Sequence of chain 2.A:
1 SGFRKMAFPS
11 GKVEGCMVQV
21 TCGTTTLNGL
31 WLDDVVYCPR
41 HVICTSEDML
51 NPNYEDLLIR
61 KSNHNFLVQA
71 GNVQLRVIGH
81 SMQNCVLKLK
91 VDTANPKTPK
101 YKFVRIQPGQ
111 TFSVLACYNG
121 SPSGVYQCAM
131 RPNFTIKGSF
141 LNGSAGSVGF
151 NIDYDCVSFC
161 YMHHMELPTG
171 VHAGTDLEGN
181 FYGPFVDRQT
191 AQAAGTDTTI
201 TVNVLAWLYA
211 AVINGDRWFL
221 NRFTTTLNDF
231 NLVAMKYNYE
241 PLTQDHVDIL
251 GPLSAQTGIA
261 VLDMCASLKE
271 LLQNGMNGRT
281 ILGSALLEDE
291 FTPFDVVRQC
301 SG

A small-molecule ligand and the protein it binds are described below.
Small molecule (SMILES): CC(C)(C)[C@H](NC(=O)C(F)(F)F)C(=O)N1C[C@H]2[C@@H]([C@H]1C(=O)N[C@H](C#N)C[C@@H]1CCNC1=O)C2(C)C

Binding-site contacts:
Ligand atom O23 contacts residue GLU166 of chain 1.A at 2.9 Å (salt-bridge).
Ligand atom C27 contacts residue HIS41 of chain 1.A at 3.4 Å.
Ligand atom C5 contacts residue ASN142 of chain 1.A at 3.4 Å.
Ligand atom O9 contacts residue MET165 of chain 1.A at 3.7 Å.
Ligand atom F34 contacts residue MET165 of chain 1.A at 3.7 Å.
Ligand atom F35 contacts residue GLN192 of chain 1.A at 3.3 Å.
Ligand atom C3 contacts residue SER144 of chain 1.A at 3.7 Å.
Ligand atom C1 contacts residue GLY143 of chain 1.A at 3.7 Å.
Ligand atom C25 contacts residue MET49 of chain 1.A at 3.7 Å (hydrophobic).
Ligand atom C6 contacts residue GLU166 of chain 1.A at 3.7 Å.
Ligand atom C15 contacts residue GLU166 of chain 1.A at 3.8 Å.
Ligand atom C1 contacts residue ALA145 of chain 1.A at 3.6 Å (hydrophobic).
Ligand atom N31 contacts residue GLY143 of chain 1.A at 3.4 Å (h-bond).
Ligand atom C24 contacts residue GLN189 of chain 1.A at 3.6 Å.
Ligand atom C12 contacts residue HIS164 of chain 1.A at 3.8 Å.
Ligand atom F35 contacts residue THR190 of chain 1.A at 2.7 Å.
Ligand atom C32 contacts residue GLU166 of chain 1.A at 3.4 Å.
Ligand atom N7 contacts residue PHE140 of chain 1.A at 3.3 Å (h-bond).
Ligand atom F34 contacts residue GLU166 of chain 1.A at 2.9 Å.
Ligand atom F33 contacts residue GLU166 of chain 1.A at 3.2 Å.
Ligand atom N31 contacts residue SER144 of chain 1.A at 3.5 Å (h-bond).
Ligand atom C27 contacts residue MET49 of chain 1.A at 3.7 Å (hydrophobic).
Ligand atom N7 contacts residue GLU166 of chain 1.A at 3.0 Å (salt-bridge).
Ligand atom F33 contacts residue LEU167 of chain 1.A at 3.6 Å.
Ligand atom O22 contacts residue GLN189 of chain 1.A at 3.2 Å.
Ligand atom F34 contacts residue LEU167 of chain 1.A at 3.3 Å.
Ligand atom C12 contacts residue MET165 of chain 1.A at 3.7 Å (hydrophobic).
Ligand atom C21 contacts residue GLU166 of chain 1.A at 3.6 Å.
Ligand atom O9 contacts residue PHE140 of chain 1.A at 3.5 Å.
Ligand atom O9 contacts residue HIS172 of chain 1.A at 3.5 Å.
Ligand atom F33 contacts residue PRO168 of chain 1.A at 3.5 Å.
Ligand atom O9 contacts residue HIS163 of chain 1.A at 2.7 Å (h-bond).
Ligand atom O9 contacts residue GLU166 of chain 1.A at 3.5 Å.
Ligand atom C8 contacts residue GLU166 of chain 1.A at 3.4 Å.
Ligand atom C14 contacts residue MET165 of chain 1.A at 3.7 Å (hydrophobic).
Ligand atom O23 contacts residue MET165 of chain 1.A at 3.2 Å.
Ligand atom N31 contacts residue ALA145 of chain 1.A at 3.1 Å (h-bond).
Ligand atom C17 contacts residue GLU166 of chain 1.A at 3.5 Å.
Ligand atom N20 contacts residue GLU166 of chain 1.A at 2.8 Å (salt-bridge).
Ligand atom N10 contacts residue HIS164 of chain 1.A at 3.0 Å (h-bond).

Sequence of chain 1.A:
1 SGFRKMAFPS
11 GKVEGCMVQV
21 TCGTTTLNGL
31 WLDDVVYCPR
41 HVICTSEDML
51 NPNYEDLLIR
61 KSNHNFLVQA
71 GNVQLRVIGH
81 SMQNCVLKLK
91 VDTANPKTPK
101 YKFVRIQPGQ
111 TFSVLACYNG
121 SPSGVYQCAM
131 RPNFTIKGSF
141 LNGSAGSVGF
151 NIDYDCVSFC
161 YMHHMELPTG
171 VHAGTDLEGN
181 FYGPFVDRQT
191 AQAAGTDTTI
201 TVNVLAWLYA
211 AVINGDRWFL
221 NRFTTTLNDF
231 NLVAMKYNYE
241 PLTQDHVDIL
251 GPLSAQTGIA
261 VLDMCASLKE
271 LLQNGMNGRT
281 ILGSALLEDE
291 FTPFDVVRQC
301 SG